This protein binds this small molecule.
Small molecule (SMILES): CCNC(=O)[C@H]1c2ccccc2CN1C(=O)c1cc(Cl)c(O)cc1O

Sequence of chain 1.A:
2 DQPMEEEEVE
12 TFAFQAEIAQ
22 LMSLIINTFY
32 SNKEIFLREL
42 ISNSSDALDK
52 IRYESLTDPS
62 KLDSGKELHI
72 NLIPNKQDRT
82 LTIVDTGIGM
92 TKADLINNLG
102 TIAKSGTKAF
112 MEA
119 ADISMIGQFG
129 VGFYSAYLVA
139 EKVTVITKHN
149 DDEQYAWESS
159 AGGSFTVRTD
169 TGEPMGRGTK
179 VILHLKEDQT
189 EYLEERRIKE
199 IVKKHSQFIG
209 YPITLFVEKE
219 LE

Binding-site contacts:
Ligand atom C9 contacts residue MET91 of chain 1.A at 3.9 Å (hydrophobic).
Ligand atom C8 contacts residue ASN44 of chain 1.A at 3.5 Å.
Ligand atom C9 contacts residue THR177 of chain 1.A at 3.5 Å.
Ligand atom C5 contacts residue ALA48 of chain 1.A at 3.8 Å (hydrophobic).
Ligand atom CL1 contacts residue ASN44 of chain 1.A at 3.6 Å.
Ligand atom C8 contacts residue ALA48 of chain 1.A at 3.7 Å (hydrophobic).
Ligand atom O3 contacts residue THR177 of chain 1.A at 2.6 Å (h-bond).
Ligand atom C11 contacts residue MET91 of chain 1.A at 3.6 Å (hydrophobic).
Ligand atom C7 contacts residue ALA48 of chain 1.A at 3.7 Å (hydrophobic).
Ligand atom O1 contacts residue ASN44 of chain 1.A at 3.8 Å.
Ligand atom C7 contacts residue GLY90 of chain 1.A at 3.5 Å.
Ligand atom O3 contacts residue GLY90 of chain 1.A at 3.6 Å.
Ligand atom C3 contacts residue ILE89 of chain 1.A at 3.5 Å (hydrophobic).
Ligand atom C14 contacts residue ASN44 of chain 1.A at 3.7 Å.
Ligand atom CL1 contacts residue PHE131 of chain 1.A at 3.5 Å.
Ligand atom C10 contacts residue THR177 of chain 1.A at 3.7 Å.
Ligand atom C4 contacts residue ASP47 of chain 1.A at 3.7 Å.
Ligand atom O1 contacts residue ALA48 of chain 1.A at 3.2 Å.
Ligand atom C4 contacts residue ALA48 of chain 1.A at 3.8 Å (hydrophobic).
Ligand atom C2 contacts residue LYS51 of chain 1.A at 3.5 Å.
Ligand atom C3 contacts residue LYS51 of chain 1.A at 3.8 Å.
Ligand atom O2 contacts residue VAL179 of chain 1.A at 3.3 Å.
Ligand atom O4 contacts residue ASN44 of chain 1.A at 3.5 Å.
Ligand atom C18 contacts residue LEU100 of chain 1.A at 3.7 Å (hydrophobic).
Ligand atom O1 contacts residue ASP86 of chain 1.A at 2.6 Å (salt-bridge).
Ligand atom C13 contacts residue ASN44 of chain 1.A at 3.5 Å.
Ligand atom C7 contacts residue ILE89 of chain 1.A at 3.8 Å (hydrophobic).
Ligand atom C15 contacts residue THR177 of chain 1.A at 3.6 Å.
Ligand atom C6 contacts residue ALA48 of chain 1.A at 3.8 Å (hydrophobic).
Ligand atom O1 contacts residue THR177 of chain 1.A at 3.6 Å.
Ligand atom C18 contacts residue MET91 of chain 1.A at 3.8 Å (hydrophobic).
Ligand atom N1 contacts residue ALA48 of chain 1.A at 3.5 Å.
Ligand atom C15 contacts residue ASP86 of chain 1.A at 3.5 Å.
Ligand atom O2 contacts residue ASN44 of chain 1.A at 3.7 Å.
Ligand atom O2 contacts residue LEU41 of chain 1.A at 3.3 Å.
Ligand atom C12 contacts residue ASN44 of chain 1.A at 3.9 Å.
Ligand atom O3 contacts residue MET91 of chain 1.A at 3.3 Å.
Ligand atom O1 contacts residue SER45 of chain 1.A at 3.7 Å.
Ligand atom C14 contacts residue THR177 of chain 1.A at 3.9 Å.
Ligand atom C14 contacts residue ASP86 of chain 1.A at 3.5 Å.